Sequence of chain 1.A:
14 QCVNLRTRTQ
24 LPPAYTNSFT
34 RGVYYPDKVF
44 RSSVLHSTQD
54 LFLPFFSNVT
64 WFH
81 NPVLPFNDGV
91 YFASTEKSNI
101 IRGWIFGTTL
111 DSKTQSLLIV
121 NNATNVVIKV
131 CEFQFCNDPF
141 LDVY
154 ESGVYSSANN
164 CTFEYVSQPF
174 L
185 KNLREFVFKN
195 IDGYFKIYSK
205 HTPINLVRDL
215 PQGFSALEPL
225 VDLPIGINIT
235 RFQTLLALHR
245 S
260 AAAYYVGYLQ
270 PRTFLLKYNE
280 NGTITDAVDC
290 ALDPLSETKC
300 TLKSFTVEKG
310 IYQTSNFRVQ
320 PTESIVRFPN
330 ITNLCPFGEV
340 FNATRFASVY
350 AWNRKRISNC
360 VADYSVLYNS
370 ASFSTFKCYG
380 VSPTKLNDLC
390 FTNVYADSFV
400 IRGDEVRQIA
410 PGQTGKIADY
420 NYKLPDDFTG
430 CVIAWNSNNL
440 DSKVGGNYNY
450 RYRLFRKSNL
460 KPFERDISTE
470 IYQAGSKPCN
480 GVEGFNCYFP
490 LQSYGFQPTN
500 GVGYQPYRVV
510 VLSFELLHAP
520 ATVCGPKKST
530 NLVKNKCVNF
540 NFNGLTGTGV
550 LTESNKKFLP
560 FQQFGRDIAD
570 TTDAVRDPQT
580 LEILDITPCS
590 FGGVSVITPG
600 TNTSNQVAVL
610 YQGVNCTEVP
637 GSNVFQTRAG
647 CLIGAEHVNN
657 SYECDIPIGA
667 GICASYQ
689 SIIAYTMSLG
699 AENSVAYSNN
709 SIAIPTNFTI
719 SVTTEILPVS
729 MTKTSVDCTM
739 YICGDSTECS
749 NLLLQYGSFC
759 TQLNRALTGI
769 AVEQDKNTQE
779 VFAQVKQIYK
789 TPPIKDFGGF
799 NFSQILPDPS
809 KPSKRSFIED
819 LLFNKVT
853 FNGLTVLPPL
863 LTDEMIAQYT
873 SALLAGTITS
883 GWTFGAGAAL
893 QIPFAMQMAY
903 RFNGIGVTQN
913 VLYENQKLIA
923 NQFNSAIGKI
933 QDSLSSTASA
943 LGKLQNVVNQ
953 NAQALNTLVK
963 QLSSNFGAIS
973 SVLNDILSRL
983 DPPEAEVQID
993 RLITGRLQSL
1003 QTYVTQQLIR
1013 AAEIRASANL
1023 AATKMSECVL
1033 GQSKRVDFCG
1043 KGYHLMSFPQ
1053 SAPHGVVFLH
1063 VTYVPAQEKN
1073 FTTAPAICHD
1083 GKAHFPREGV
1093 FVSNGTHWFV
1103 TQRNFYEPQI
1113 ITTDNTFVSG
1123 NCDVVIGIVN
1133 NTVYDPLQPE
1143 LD

This small molecule binds to this protein.
Small molecule (SMILES): CC(=O)N[C@@H]1[C@@H](O)[C@H](O)[C@@H](CO)O[C@H]1O

Binding-site contacts:
Ligand atom C2 contacts residue ASN655 of chain 1.A at 2.5 Å.
Ligand atom C1 contacts residue ASN655 of chain 1.A at 1.4 Å.
Ligand atom C4 contacts residue ASN655 of chain 1.A at 4.2 Å.
Ligand atom O5 contacts residue ASN655 of chain 1.A at 2.4 Å (h-bond).
Ligand atom O6 contacts residue ASN655 of chain 1.A at 4.1 Å.
Ligand atom C7 contacts residue ASN655 of chain 1.A at 3.5 Å.
Ligand atom O7 contacts residue ASN655 of chain 1.A at 3.7 Å.
Ligand atom O6 contacts residue HIS653 of chain 1.A at 3.4 Å (h-bond).
Ligand atom C5 contacts residue ASN655 of chain 1.A at 3.7 Å.
Ligand atom C3 contacts residue ASN655 of chain 1.A at 3.8 Å.
Ligand atom N2 contacts residue ASN655 of chain 1.A at 2.9 Å (h-bond).